Binding-site contacts:
Ligand atom PB contacts residue LYS15 of chain 1.C at 4.0 Å.
Ligand atom PA contacts residue ASN47 of chain 1.C at 4.3 Å.
Ligand atom O3A contacts residue THR11 of chain 1.C at 4.2 Å.
Ligand atom O3A contacts residue GLY12 of chain 1.C at 3.4 Å (h-bond).
Ligand atom PB contacts residue THR11 of chain 1.C at 4.1 Å.
Ligand atom PB contacts residue MG1 of chain 1.I at 4.1 Å.
Ligand atom O3B contacts residue MG1 of chain 1.I at 3.1 Å.
Ligand atom O3A contacts residue LYS15 of chain 1.C at 3.6 Å.
Ligand atom O1B contacts residue THR11 of chain 1.C at 3.8 Å.
Ligand atom O1A contacts residue GLY12 of chain 1.C at 3.6 Å (h-bond).
Ligand atom O3A contacts residue VAL13 of chain 1.C at 4.0 Å.
Ligand atom PB contacts residue GLY12 of chain 1.C at 4.3 Å.
Ligand atom O2A contacts residue GLY14 of chain 1.C at 3.1 Å (h-bond).
Ligand atom O2B contacts residue ASN47 of chain 1.C at 2.9 Å (h-bond).
Ligand atom O3B contacts residue ASN47 of chain 1.C at 4.2 Å.
Ligand atom PA contacts residue MG1 of chain 1.I at 3.6 Å.
Ligand atom PA contacts residue GLY12 of chain 1.C at 3.9 Å.
Ligand atom O2B contacts residue GLY12 of chain 1.C at 4.1 Å.
Ligand atom O1 contacts residue SER16 of chain 1.C at 4.2 Å.
Ligand atom O3A contacts residue GLY14 of chain 1.C at 3.4 Å (h-bond).
Ligand atom PB contacts residue SER16 of chain 1.C at 4.0 Å.
Ligand atom O1B contacts residue SER16 of chain 1.C at 4.1 Å.
Ligand atom O2B contacts residue MG1 of chain 1.I at 4.3 Å.
Ligand atom O2B contacts residue ARG208 of chain 1.C at 4.2 Å.
Ligand atom PA contacts residue GLY14 of chain 1.C at 3.9 Å.
Ligand atom O1A contacts residue ARG208 of chain 1.C at 3.2 Å (salt-bridge).
Ligand atom PB contacts residue ASN47 of chain 1.C at 4.0 Å.
Ligand atom O2A contacts residue GLY12 of chain 1.C at 3.5 Å.
Ligand atom O1A contacts residue ASN47 of chain 1.C at 3.0 Å (h-bond).
Ligand atom O1B contacts residue THR10 of chain 1.C at 4.1 Å.
Ligand atom O1A contacts residue THR11 of chain 1.C at 4.2 Å.
Ligand atom O1B contacts residue LYS15 of chain 1.C at 2.7 Å (salt-bridge).
Ligand atom O3A contacts residue MG1 of chain 1.I at 4.3 Å.
Ligand atom O1 contacts residue GLY14 of chain 1.C at 4.1 Å.
Ligand atom O1A contacts residue MG1 of chain 1.I at 3.9 Å.
Ligand atom O3B contacts residue SER16 of chain 1.C at 3.1 Å.
Ligand atom O1 contacts residue MG1 of chain 1.I at 2.6 Å.
Ligand atom O2A contacts residue VAL13 of chain 1.C at 3.4 Å (h-bond).
Ligand atom O3B contacts residue LYS15 of chain 1.C at 4.1 Å.
Ligand atom O2B contacts residue THR11 of chain 1.C at 3.0 Å.

Sequence of chain 1.C:
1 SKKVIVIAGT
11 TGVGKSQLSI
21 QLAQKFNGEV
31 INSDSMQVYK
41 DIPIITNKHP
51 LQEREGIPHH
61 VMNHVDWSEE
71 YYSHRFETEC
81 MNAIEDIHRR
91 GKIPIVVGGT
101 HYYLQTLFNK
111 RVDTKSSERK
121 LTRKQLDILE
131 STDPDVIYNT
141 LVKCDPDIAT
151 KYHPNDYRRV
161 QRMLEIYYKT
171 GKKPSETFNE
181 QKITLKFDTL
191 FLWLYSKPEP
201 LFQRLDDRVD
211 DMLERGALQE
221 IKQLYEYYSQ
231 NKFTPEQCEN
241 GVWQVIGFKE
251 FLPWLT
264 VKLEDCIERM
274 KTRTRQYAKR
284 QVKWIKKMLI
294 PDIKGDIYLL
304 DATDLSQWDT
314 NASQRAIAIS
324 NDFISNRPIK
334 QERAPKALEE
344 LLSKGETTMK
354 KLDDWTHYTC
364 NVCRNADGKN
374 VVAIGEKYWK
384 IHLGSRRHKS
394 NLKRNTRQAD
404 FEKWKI

The small molecule below binds the protein below.
Small molecule (SMILES): CC(C)=CCO[P](=O)(O)OP(=O)(O)O